This protein binds this small molecule.
Small molecule (SMILES): CC(=O)N[C@H]1[C@H](O[C@H]2[C@H](O)[C@@H](NC(C)=O)CO[C@@H]2CO)O[C@H](CO)[C@@H](O)[C@@H]1O

Sequence of chain 1.D:
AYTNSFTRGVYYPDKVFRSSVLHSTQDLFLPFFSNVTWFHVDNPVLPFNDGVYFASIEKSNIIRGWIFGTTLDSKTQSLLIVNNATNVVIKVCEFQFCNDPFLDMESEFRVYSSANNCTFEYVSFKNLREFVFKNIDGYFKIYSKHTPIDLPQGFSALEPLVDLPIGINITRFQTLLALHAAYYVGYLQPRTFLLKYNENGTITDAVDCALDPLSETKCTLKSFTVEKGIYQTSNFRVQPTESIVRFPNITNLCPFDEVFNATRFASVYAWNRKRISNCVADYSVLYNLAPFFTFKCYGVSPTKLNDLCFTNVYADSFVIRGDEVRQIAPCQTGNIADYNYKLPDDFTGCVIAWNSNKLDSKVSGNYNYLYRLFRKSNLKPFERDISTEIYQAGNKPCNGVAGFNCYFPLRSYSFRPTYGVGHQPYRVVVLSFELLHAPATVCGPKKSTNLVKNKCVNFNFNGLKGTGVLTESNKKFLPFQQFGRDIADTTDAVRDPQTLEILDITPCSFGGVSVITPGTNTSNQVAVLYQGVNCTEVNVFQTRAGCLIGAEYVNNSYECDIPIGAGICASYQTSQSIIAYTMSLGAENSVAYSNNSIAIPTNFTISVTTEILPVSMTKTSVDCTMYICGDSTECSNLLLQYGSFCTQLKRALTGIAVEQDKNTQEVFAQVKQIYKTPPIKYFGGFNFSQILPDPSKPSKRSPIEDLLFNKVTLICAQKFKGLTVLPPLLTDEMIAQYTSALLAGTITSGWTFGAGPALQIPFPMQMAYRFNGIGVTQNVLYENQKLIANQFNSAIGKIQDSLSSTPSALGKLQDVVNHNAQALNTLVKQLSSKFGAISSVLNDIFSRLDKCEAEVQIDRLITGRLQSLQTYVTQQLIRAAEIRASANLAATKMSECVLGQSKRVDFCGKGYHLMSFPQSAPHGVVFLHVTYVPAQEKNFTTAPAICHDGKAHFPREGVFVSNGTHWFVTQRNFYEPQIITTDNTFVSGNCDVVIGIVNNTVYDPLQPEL

Binding-site contacts:
Ligand atom O7 contacts residue HIS1081 of chain 1.D at 3.4 Å.
Ligand atom C8 contacts residue ASN1078 of chain 1.D at 3.9 Å.
Ligand atom C7 contacts residue ASN1078 of chain 1.D at 3.3 Å.
Ligand atom C8 contacts residue THR1080 of chain 1.D at 3.8 Å.
Ligand atom N2 contacts residue THR1080 of chain 1.D at 2.7 Å (h-bond).
Ligand atom C1 contacts residue PHE1083 of chain 1.D at 4.2 Å (hydrophobic).
Ligand atom C8 contacts residue GLY1079 of chain 1.D at 4.3 Å.
Ligand atom C7 contacts residue HIS1081 of chain 1.D at 4.2 Å.
Ligand atom O7 contacts residue ASN1078 of chain 1.D at 3.3 Å (h-bond).
Ligand atom N2 contacts residue ASN1078 of chain 1.D at 2.9 Å (h-bond).
Ligand atom C4 contacts residue ASN1078 of chain 1.D at 4.2 Å.
Ligand atom C1 contacts residue THR1080 of chain 1.D at 3.8 Å.
Ligand atom O4 contacts residue HIS1081 of chain 1.D at 4.1 Å.
Ligand atom O5 contacts residue PHE1083 of chain 1.D at 3.8 Å.
Ligand atom C2 contacts residue ASN1078 of chain 1.D at 2.5 Å.
Ligand atom C6 contacts residue PHE1083 of chain 1.D at 3.6 Å (hydrophobic).
Ligand atom O5 contacts residue ASN1078 of chain 1.D at 2.4 Å (h-bond).
Ligand atom O3 contacts residue THR1080 of chain 1.D at 4.0 Å.
Ligand atom C1 contacts residue ASN1078 of chain 1.D at 1.4 Å.
Ligand atom C2 contacts residue THR1080 of chain 1.D at 3.4 Å.
Ligand atom C7 contacts residue THR1080 of chain 1.D at 3.7 Å.
Ligand atom C3 contacts residue ASN1078 of chain 1.D at 3.8 Å.
Ligand atom C5 contacts residue ASN1078 of chain 1.D at 3.7 Å.
Ligand atom C5 contacts residue PHE1083 of chain 1.D at 3.8 Å (hydrophobic).
Ligand atom C3 contacts residue THR1080 of chain 1.D at 3.4 Å.